This protein binds this small molecule.
Small molecule (SMILES): Nc1nc2[nH]cnc2c(=O)[nH]1

Sequence of chain 5.B:
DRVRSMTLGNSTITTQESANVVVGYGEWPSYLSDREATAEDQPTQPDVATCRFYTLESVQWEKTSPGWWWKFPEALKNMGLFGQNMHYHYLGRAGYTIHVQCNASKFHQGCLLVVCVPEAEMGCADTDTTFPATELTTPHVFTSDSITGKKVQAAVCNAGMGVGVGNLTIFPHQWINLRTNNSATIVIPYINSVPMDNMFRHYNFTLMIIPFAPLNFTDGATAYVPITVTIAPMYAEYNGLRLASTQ

Binding-site contacts:
Ligand atom N1 contacts residue TRP38 of chain 5.B at 4.1 Å.
Ligand atom C2 contacts residue TRP38 of chain 5.B at 4.2 Å (hydrophobic).
Ligand atom N9 contacts residue TRP38 of chain 5.B at 4.4 Å.
Ligand atom O6 contacts residue TRP38 of chain 5.B at 3.7 Å.
Ligand atom C4 contacts residue TRP38 of chain 5.B at 4.1 Å (hydrophobic).
Ligand atom N7 contacts residue TRP38 of chain 5.B at 3.7 Å.
Ligand atom O6 contacts residue LYS58 of chain 5.D at 4.2 Å.
Ligand atom C5 contacts residue TRP38 of chain 5.B at 3.9 Å (hydrophobic).
Ligand atom N1 contacts residue LYS58 of chain 5.D at 4.0 Å.
Ligand atom C8 contacts residue TRP38 of chain 5.B at 4.1 Å (hydrophobic).
Ligand atom N3 contacts residue TRP38 of chain 5.B at 4.3 Å.
Ligand atom C6 contacts residue TRP38 of chain 5.B at 3.9 Å (hydrophobic).

Sequence of chain 5.D:
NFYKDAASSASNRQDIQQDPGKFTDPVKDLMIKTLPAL